Sequence of chain 40.A:
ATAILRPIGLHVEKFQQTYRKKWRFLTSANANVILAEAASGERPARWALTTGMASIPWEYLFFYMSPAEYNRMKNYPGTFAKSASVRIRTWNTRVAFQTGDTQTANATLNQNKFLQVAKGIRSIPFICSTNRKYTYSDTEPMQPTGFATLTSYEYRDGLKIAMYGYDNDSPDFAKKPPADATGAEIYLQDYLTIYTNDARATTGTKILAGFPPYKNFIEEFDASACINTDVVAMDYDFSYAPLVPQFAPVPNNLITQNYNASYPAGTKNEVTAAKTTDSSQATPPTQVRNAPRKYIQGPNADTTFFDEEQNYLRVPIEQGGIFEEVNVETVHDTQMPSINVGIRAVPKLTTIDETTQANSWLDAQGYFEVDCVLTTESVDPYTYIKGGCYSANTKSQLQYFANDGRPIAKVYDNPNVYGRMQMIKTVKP

Sequence of chain 38.A:
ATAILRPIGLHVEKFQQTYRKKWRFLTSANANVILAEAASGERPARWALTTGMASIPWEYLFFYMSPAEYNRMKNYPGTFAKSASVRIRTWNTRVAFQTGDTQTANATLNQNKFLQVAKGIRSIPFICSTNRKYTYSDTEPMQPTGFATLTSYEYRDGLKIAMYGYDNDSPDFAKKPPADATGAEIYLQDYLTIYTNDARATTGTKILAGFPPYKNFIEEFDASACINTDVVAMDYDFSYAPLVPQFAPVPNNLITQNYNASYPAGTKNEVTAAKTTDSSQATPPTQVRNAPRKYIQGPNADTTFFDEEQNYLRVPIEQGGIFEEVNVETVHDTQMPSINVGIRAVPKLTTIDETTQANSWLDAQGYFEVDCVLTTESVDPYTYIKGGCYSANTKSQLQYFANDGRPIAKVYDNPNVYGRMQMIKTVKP

Sequence of chain 43.A:
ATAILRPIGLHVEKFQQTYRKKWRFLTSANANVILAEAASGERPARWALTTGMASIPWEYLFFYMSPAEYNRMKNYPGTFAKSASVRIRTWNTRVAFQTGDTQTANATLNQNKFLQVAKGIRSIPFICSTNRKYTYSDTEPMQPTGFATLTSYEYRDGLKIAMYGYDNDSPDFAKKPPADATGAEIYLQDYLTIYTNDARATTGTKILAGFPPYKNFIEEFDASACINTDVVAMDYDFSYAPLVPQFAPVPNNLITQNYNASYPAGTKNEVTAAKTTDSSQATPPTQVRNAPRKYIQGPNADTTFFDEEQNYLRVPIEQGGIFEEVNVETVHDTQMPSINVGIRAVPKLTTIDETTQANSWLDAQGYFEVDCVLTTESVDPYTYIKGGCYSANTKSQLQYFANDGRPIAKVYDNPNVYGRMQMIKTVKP

Binding-site contacts:
Ligand atom N7 contacts residue ARG170 of chain 40.A at 3.8 Å.
Ligand atom C5 contacts residue ARG170 of chain 40.A at 3.1 Å.
Ligand atom O2 contacts residue ARG184 of chain 43.A at 3.7 Å.
Ligand atom C4 contacts residue LYS379 of chain 38.A at 3.9 Å.
Ligand atom O5' contacts residue ARG184 of chain 43.A at 2.3 Å (salt-bridge).
Ligand atom N4 contacts residue LYS379 of chain 38.A at 3.0 Å (salt-bridge).
Ligand atom N2 contacts residue DC1 of chain 38.C at 2.8 Å (h-bond).
Ligand atom C4 contacts residue ILE172 of chain 40.A at 3.5 Å (hydrophobic).
Ligand atom N3 contacts residue LYS186 of chain 43.A at 3.5 Å.
Ligand atom C6 contacts residue LYS186 of chain 43.A at 3.7 Å.
Ligand atom O3' contacts residue ARG184 of chain 43.A at 3.1 Å (salt-bridge).
Ligand atom N4 contacts residue LYS186 of chain 43.A at 3.9 Å.
Ligand atom O6 contacts residue ARG170 of chain 40.A at 0.9 Å (salt-bridge).
Ligand atom C5 contacts residue LYS186 of chain 43.A at 3.6 Å.
Ligand atom C2 contacts residue PRO171 of chain 40.A at 3.6 Å (hydrophobic).
Ligand atom C5' contacts residue ARG184 of chain 43.A at 3.4 Å.
Ligand atom O4' contacts residue ASP535 of chain 43.A at 3.7 Å.
Ligand atom N2 contacts residue PRO171 of chain 40.A at 2.9 Å (h-bond).
Ligand atom N3 contacts residue ILE172 of chain 40.A at 3.5 Å.
Ligand atom C2 contacts residue ARG170 of chain 40.A at 3.9 Å.
Ligand atom N2 contacts residue ILE172 of chain 40.A at 3.6 Å.
Ligand atom C6 contacts residue ARG170 of chain 40.A at 1.9 Å.
Ligand atom OP1 contacts residue ARG184 of chain 43.A at 2.5 Å (salt-bridge).
Ligand atom C4' contacts residue ARG184 of chain 43.A at 3.4 Å.
Ligand atom C6 contacts residue DC1 of chain 38.C at 3.5 Å.
Ligand atom C4 contacts residue LYS186 of chain 43.A at 3.6 Å.
Ligand atom C4' contacts residue ARG251 of chain 43.A at 3.8 Å.
Ligand atom C5' contacts residue ARG251 of chain 43.A at 3.8 Å.
Ligand atom N1 contacts residue DC1 of chain 38.C at 2.9 Å (h-bond).
Ligand atom OP1 contacts residue ARG251 of chain 43.A at 3.4 Å (salt-bridge).
Ligand atom N1 contacts residue ARG170 of chain 40.A at 2.5 Å (salt-bridge).
Ligand atom N4 contacts residue LEU169 of chain 40.A at 3.9 Å.
Ligand atom N4 contacts residue ASN380 of chain 38.A at 3.1 Å (h-bond).
Ligand atom N4 contacts residue ILE172 of chain 40.A at 3.7 Å.
Ligand atom P contacts residue ARG184 of chain 43.A at 2.8 Å.
Ligand atom C2 contacts residue DC1 of chain 38.C at 3.5 Å.
Ligand atom O2 contacts residue LYS185 of chain 43.A at 3.7 Å.
Ligand atom N1 contacts residue PRO171 of chain 40.A at 3.8 Å.
Ligand atom O6 contacts residue DC1 of chain 38.C at 2.9 Å (h-bond).
Ligand atom C2 contacts residue ILE172 of chain 40.A at 3.8 Å (hydrophobic).

A small-molecule ligand and the protein it binds are described below.
Small molecule (SMILES): N=c1ccn([C@H]2C[C@H](O[P](=O)(O)OC[C@H]3O[C@@H](n4cnc5c(=O)nc(N)[nH]c54)C[C@@H]3O)[C@@H](COP(=O)=O)O2)c(=O)[nH]1